Sequence of chain 1.A:
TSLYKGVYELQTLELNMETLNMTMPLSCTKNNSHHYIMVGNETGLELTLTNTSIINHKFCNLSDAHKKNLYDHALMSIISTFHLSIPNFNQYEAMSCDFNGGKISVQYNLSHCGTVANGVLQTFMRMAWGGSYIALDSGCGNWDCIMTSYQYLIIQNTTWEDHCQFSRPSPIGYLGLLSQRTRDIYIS

Sequence of chain 1.J:
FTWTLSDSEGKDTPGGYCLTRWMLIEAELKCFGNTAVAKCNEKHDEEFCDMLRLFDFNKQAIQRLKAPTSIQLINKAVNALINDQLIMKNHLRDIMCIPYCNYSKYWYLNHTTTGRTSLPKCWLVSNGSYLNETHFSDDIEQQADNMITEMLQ

Binding-site contacts:
Ligand atom N2 contacts residue ASN79 of chain 1.A at 2.8 Å (h-bond).
Ligand atom C1 contacts residue GLU76 of chain 1.A at 3.8 Å.
Ligand atom C4 contacts residue ASN79 of chain 1.A at 4.2 Å.
Ligand atom C8 contacts residue ILE64 of chain 1.J at 4.0 Å (hydrophobic).
Ligand atom C5 contacts residue ASN79 of chain 1.A at 3.7 Å.
Ligand atom C7 contacts residue GLU76 of chain 1.A at 4.1 Å.
Ligand atom C6 contacts residue THR77 of chain 1.A at 3.9 Å.
Ligand atom O7 contacts residue ASN79 of chain 1.A at 4.0 Å.
Ligand atom C8 contacts residue TRP227 of chain 1.A at 3.9 Å (hydrophobic).
Ligand atom C1 contacts residue THR77 of chain 1.A at 3.9 Å.
Ligand atom O3 contacts residue ARG23 of chain 1.J at 3.4 Å (salt-bridge).
Ligand atom C3 contacts residue TRP24 of chain 1.J at 4.3 Å (hydrophobic).
Ligand atom C2 contacts residue GLU76 of chain 1.A at 3.8 Å.
Ligand atom O5 contacts residue MET80 of chain 1.A at 3.8 Å.
Ligand atom O6 contacts residue ASN63 of chain 1.I at 3.7 Å.
Ligand atom O5 contacts residue THR77 of chain 1.A at 3.0 Å (h-bond).
Ligand atom C2 contacts residue TRP24 of chain 1.J at 4.0 Å (hydrophobic).
Ligand atom C5 contacts residue THR77 of chain 1.A at 4.1 Å.
Ligand atom C7 contacts residue ASN79 of chain 1.A at 3.6 Å.
Ligand atom C1 contacts residue MET80 of chain 1.A at 3.8 Å (hydrophobic).
Ligand atom C8 contacts residue ASN99 of chain 1.A at 4.1 Å.
Ligand atom C6 contacts residue ILE64 of chain 1.J at 4.0 Å (hydrophobic).
Ligand atom C5 contacts residue MET80 of chain 1.A at 3.6 Å (hydrophobic).
Ligand atom C6 contacts residue ASN63 of chain 1.I at 3.9 Å.
Ligand atom C3 contacts residue ASN79 of chain 1.A at 3.7 Å.
Ligand atom C6 contacts residue TRP24 of chain 1.J at 3.6 Å (hydrophobic).
Ligand atom O6 contacts residue THR77 of chain 1.A at 3.0 Å (h-bond).
Ligand atom C5 contacts residue TRP24 of chain 1.J at 4.1 Å (hydrophobic).
Ligand atom O6 contacts residue ILE64 of chain 1.J at 4.3 Å.
Ligand atom C2 contacts residue ASN79 of chain 1.A at 2.3 Å.
Ligand atom O5 contacts residue TRP24 of chain 1.J at 4.0 Å.
Ligand atom O2 contacts residue TRP24 of chain 1.J at 3.1 Å.
Ligand atom O7 contacts residue GLU76 of chain 1.A at 3.2 Å.
Ligand atom C1 contacts residue ASN79 of chain 1.A at 1.4 Å.
Ligand atom O3 contacts residue TRP24 of chain 1.J at 3.4 Å.
Ligand atom C8 contacts residue GLU76 of chain 1.A at 4.2 Å.
Ligand atom O5 contacts residue GLU76 of chain 1.A at 4.1 Å.
Ligand atom O5 contacts residue ASN79 of chain 1.A at 2.4 Å (h-bond).
Ligand atom O4 contacts residue TRP24 of chain 1.J at 3.4 Å.
Ligand atom C1 contacts residue TRP24 of chain 1.J at 4.0 Å (hydrophobic).

This small molecule binds to this protein.
Small molecule (SMILES): CC(=O)N[C@H]1[C@H](O[C@H]2[C@H](O)[C@@H](NC(C)=O)CO[C@@H]2CO)O[C@H](CO)[C@@H](O[C@@H]2O[C@H](CO)[C@@H](O)[C@H](O)[C@@H]2O)[C@@H]1O

Sequence of chain 1.I:
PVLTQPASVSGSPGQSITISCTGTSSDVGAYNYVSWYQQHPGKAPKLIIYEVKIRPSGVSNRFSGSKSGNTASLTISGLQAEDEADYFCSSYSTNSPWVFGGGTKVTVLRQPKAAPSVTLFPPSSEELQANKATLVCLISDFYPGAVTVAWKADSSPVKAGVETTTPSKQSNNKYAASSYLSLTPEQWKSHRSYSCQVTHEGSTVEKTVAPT